This protein binds this small molecule.
Small molecule (SMILES): CC(=O)N[C@H]1[C@H](O[C@H]2[C@H](O)[C@@H](NC(C)=O)CO[C@@H]2CO)O[C@H](CO)[C@@H](O)[C@@H]1O

Binding-site contacts:
Ligand atom C5 contacts residue ASN164 of chain 1.A at 3.8 Å.
Ligand atom C4 contacts residue ASN164 of chain 1.A at 4.3 Å.
Ligand atom C8 contacts residue GLN188 of chain 1.A at 3.5 Å.
Ligand atom N2 contacts residue ASN164 of chain 1.A at 2.9 Å (h-bond).
Ligand atom N2 contacts residue THR169 of chain 1.A at 4.5 Å.
Ligand atom C8 contacts residue GLY187 of chain 1.A at 4.4 Å.
Ligand atom C7 contacts residue THR169 of chain 1.A at 4.0 Å.
Ligand atom C6 contacts residue ASN164 of chain 1.A at 4.5 Å.
Ligand atom O5 contacts residue THR165 of chain 1.A at 4.1 Å.
Ligand atom C8 contacts residue GLU186 of chain 1.A at 3.1 Å.
Ligand atom C2 contacts residue ASN164 of chain 1.A at 2.6 Å.
Ligand atom C1 contacts residue ASN164 of chain 1.A at 1.5 Å.
Ligand atom N2 contacts residue GLU186 of chain 1.A at 3.9 Å.
Ligand atom C8 contacts residue THR169 of chain 1.A at 4.1 Å.
Ligand atom C3 contacts residue ASN164 of chain 1.A at 3.9 Å.
Ligand atom C7 contacts residue GLU186 of chain 1.A at 3.7 Å.
Ligand atom O7 contacts residue THR169 of chain 1.A at 3.4 Å (h-bond).
Ligand atom O5 contacts residue ASN164 of chain 1.A at 2.5 Å (h-bond).
Ligand atom O7 contacts residue GLU186 of chain 1.A at 4.2 Å.
Ligand atom C7 contacts residue ASN164 of chain 1.A at 3.9 Å.
Ligand atom O7 contacts residue ASN164 of chain 1.A at 3.8 Å.

Sequence of chain 1.A:
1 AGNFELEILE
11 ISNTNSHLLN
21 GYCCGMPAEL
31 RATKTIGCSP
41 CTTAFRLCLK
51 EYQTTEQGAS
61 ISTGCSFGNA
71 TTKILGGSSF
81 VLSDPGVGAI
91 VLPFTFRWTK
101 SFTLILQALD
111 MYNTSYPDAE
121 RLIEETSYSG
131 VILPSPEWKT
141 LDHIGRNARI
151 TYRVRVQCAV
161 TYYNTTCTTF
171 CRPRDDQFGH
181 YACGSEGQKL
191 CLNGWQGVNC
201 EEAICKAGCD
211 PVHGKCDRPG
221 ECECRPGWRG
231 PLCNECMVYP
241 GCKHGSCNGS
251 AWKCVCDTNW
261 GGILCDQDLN